Sequence of chain 2.A:
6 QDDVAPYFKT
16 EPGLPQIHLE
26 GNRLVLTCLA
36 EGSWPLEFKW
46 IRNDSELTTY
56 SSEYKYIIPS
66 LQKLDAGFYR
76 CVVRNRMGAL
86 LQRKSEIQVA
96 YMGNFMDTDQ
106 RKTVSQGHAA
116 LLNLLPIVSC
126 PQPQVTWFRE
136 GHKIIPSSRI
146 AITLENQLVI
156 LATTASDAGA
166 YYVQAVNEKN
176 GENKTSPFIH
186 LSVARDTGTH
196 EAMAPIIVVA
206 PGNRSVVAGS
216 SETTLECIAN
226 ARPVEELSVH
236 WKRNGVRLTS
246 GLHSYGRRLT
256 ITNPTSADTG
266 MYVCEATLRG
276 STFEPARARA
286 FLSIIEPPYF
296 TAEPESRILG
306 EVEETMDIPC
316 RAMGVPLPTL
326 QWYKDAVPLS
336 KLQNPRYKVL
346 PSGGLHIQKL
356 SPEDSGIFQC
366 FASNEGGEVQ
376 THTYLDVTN

Binding-site contacts:
Ligand atom C3 contacts residue ALA71 of chain 2.A at 4.5 Å (hydrophobic).
Ligand atom C8 contacts residue ASN48 of chain 2.A at 4.3 Å.
Ligand atom N2 contacts residue ALA71 of chain 2.A at 3.5 Å (h-bond).
Ligand atom O6 contacts residue LYS68 of chain 2.A at 4.4 Å.
Ligand atom C7 contacts residue ASN48 of chain 2.A at 3.0 Å.
Ligand atom O7 contacts residue ASN48 of chain 2.A at 2.6 Å (h-bond).
Ligand atom C5 contacts residue ASN48 of chain 2.A at 3.6 Å.
Ligand atom C8 contacts residue LEU69 of chain 2.A at 3.3 Å (hydrophobic).
Ligand atom O5 contacts residue ASN48 of chain 2.A at 2.3 Å (h-bond).
Ligand atom C3 contacts residue ASN48 of chain 2.A at 3.8 Å.
Ligand atom C6 contacts residue PHE73 of chain 2.A at 3.7 Å (hydrophobic).
Ligand atom C8 contacts residue ALA71 of chain 2.A at 3.9 Å (hydrophobic).
Ligand atom C1 contacts residue GLY72 of chain 2.A at 4.1 Å.
Ligand atom N2 contacts residue ASN48 of chain 2.A at 3.0 Å (h-bond).
Ligand atom C2 contacts residue ALA71 of chain 2.A at 4.3 Å (hydrophobic).
Ligand atom C7 contacts residue ALA71 of chain 2.A at 4.0 Å (hydrophobic).
Ligand atom C5 contacts residue PHE73 of chain 2.A at 4.3 Å (hydrophobic).
Ligand atom C1 contacts residue ASN48 of chain 2.A at 1.4 Å.
Ligand atom C1 contacts residue ALA71 of chain 2.A at 4.3 Å (hydrophobic).
Ligand atom C4 contacts residue ASN48 of chain 2.A at 4.2 Å.
Ligand atom C2 contacts residue ASN48 of chain 2.A at 2.5 Å.

The small molecule below binds the protein below.
Small molecule (SMILES): CC(=O)N[C@H]1[C@H](O[C@H]2[C@H](O)[C@@H](NC(C)=O)CO[C@@H]2CO)O[C@H](CO)[C@@H](O[C@@H]2O[C@H](CO)[C@@H](O)[C@H](O)[C@@H]2O)[C@@H]1O